Binding-site contacts:
Ligand atom C5 contacts residue TYR793 of chain 1.A at 4.2 Å (hydrophobic).
Ligand atom C3 contacts residue ASN706 of chain 1.C at 3.8 Å.
Ligand atom N2 contacts residue ASN706 of chain 1.C at 2.9 Å (h-bond).
Ligand atom C4 contacts residue ASN706 of chain 1.C at 4.2 Å.
Ligand atom O5 contacts residue ASN706 of chain 1.C at 2.4 Å (h-bond).
Ligand atom C5 contacts residue ASN706 of chain 1.C at 3.7 Å.
Ligand atom C7 contacts residue ASN706 of chain 1.C at 3.6 Å.
Ligand atom C1 contacts residue ASN706 of chain 1.C at 1.4 Å.
Ligand atom C8 contacts residue ASN706 of chain 1.C at 4.3 Å.
Ligand atom C2 contacts residue ASN706 of chain 1.C at 2.5 Å.
Ligand atom O7 contacts residue ASN706 of chain 1.C at 3.9 Å.

Sequence of chain 1.C:
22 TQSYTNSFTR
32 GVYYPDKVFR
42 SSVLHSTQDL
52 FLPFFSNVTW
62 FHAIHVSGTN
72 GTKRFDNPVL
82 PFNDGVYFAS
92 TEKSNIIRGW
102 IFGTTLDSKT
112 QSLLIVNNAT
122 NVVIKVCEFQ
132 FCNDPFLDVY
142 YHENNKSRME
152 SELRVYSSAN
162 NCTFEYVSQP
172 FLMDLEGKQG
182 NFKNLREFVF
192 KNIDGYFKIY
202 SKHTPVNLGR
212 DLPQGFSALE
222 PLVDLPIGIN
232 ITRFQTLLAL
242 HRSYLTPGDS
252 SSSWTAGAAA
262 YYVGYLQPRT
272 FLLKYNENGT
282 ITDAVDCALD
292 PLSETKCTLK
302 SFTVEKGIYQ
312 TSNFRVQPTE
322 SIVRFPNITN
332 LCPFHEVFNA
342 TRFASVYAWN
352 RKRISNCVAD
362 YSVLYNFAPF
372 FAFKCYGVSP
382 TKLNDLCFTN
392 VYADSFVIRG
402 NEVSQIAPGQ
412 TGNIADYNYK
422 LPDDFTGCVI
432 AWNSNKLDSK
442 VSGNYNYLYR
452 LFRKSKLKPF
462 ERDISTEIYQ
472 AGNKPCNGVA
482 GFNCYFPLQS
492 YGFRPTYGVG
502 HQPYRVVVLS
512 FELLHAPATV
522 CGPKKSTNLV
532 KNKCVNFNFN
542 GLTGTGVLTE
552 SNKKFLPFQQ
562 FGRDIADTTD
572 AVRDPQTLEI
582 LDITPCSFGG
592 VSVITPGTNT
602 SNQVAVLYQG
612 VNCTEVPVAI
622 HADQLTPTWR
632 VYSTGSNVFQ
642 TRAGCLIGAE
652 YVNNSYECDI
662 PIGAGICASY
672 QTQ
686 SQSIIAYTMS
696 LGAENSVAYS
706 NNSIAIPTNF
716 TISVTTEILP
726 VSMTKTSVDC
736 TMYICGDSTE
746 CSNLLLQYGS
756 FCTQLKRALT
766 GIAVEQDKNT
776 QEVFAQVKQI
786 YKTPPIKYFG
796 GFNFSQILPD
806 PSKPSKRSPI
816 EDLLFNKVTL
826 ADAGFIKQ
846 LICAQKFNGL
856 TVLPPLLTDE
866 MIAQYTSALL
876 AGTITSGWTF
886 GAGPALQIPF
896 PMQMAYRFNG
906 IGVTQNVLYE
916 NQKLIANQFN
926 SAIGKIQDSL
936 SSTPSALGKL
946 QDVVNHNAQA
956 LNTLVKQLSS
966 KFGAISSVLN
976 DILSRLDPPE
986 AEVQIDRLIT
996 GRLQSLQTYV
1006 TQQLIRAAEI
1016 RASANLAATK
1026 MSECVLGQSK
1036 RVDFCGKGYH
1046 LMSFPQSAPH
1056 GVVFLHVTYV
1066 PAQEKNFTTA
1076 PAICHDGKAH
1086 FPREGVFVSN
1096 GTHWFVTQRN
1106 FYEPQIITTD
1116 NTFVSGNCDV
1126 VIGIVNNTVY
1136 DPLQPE

Sequence of chain 1.A:
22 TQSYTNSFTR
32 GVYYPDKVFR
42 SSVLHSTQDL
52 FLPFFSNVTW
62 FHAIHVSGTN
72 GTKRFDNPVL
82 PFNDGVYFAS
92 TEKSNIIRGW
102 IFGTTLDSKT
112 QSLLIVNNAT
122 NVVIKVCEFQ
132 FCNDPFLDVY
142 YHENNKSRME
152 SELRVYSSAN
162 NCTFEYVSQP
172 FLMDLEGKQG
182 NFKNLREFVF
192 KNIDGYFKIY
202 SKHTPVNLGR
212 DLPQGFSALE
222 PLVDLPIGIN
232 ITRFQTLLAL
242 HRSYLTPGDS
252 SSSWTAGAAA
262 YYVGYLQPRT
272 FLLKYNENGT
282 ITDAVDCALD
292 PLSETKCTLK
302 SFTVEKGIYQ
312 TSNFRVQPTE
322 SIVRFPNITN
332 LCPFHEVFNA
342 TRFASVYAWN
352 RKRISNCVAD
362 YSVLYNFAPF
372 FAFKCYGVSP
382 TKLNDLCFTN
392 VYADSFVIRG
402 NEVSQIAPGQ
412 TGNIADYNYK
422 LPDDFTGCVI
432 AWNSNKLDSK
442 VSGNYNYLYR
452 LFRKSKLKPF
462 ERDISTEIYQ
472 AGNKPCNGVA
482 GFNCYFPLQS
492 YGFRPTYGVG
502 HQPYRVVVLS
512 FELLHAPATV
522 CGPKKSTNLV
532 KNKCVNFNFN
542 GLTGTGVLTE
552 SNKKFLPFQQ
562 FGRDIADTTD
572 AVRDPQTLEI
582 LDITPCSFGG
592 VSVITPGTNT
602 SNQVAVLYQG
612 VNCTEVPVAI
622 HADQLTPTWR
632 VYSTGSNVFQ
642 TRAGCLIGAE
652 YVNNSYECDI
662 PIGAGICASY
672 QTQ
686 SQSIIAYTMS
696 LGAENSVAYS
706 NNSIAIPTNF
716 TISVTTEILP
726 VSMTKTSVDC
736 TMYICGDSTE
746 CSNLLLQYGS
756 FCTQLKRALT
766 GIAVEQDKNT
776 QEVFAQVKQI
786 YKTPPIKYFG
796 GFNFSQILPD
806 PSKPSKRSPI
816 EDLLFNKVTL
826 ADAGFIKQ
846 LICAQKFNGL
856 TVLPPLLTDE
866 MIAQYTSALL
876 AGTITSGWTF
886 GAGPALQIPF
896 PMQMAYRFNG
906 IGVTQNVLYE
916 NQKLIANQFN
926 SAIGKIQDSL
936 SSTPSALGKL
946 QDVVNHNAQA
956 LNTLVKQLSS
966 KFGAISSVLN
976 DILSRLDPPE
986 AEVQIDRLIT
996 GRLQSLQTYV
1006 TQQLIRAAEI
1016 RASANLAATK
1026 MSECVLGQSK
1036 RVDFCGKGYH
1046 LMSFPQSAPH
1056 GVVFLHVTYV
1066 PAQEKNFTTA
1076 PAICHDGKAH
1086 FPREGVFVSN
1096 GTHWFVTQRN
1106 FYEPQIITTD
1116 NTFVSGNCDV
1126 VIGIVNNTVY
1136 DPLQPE

This protein binds this small molecule.
Small molecule (SMILES): CC(=O)N[C@@H]1[C@@H](O)[C@H](O)[C@@H](CO)O[C@H]1O